Sequence of chain 1.CD:
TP

Binding-site contacts:
Ligand atom C31 contacts residue DBB3 of chain 1.CD at 3.5 Å.

This protein binds this small molecule.
Small molecule (SMILES): CCN(CC)CCS(=O)(=O)[C@@H]1CCN2C(=O)c3coc(n3)CC(=O)C[C@H](O)/C=C(C)/C=C/CNC(=O)/C=C/[C@@H](C)[C@@H](C(C)C)OC(=O)[C@@H]12